Sequence of chain 1.C:
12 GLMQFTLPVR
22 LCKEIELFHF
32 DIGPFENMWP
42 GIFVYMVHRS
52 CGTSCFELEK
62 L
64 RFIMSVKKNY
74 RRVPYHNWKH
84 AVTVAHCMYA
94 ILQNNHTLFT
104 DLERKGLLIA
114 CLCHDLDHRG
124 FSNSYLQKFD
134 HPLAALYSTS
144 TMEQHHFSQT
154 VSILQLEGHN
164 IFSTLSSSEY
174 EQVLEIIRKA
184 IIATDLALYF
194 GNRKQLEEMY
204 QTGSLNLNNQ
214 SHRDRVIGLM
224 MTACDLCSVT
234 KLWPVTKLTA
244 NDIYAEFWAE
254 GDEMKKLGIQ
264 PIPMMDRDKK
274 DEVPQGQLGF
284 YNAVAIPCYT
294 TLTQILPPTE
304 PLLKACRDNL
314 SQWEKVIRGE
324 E

A small-molecule ligand and the protein it binds are described below.
Small molecule (SMILES): CN1Cc2c([nH]c3c(Cl)ccc(O)c23)C1=O

Binding-site contacts:
Ligand atom C1 contacts residue PHE283 of chain 1.C at 3.4 Å (hydrophobic).
Ligand atom C13 contacts residue PHE283 of chain 1.C at 4.0 Å (hydrophobic).
Ligand atom CL14 contacts residue GLN280 of chain 1.C at 3.7 Å.
Ligand atom C3 contacts residue PHE283 of chain 1.C at 3.4 Å (hydrophobic).
Ligand atom C11 contacts residue GLN280 of chain 1.C at 4.2 Å.
Ligand atom C11 contacts residue ILE246 of chain 1.C at 3.6 Å (hydrophobic).
Ligand atom O10 contacts residue PHE283 of chain 1.C at 4.1 Å.
Ligand atom C9 contacts residue PHE283 of chain 1.C at 4.1 Å (hydrophobic).
Ligand atom C3 contacts residue GLN280 of chain 1.C at 4.1 Å.
Ligand atom CL14 contacts residue TYR247 of chain 1.C at 3.5 Å.
Ligand atom C2 contacts residue PHE250 of chain 1.C at 4.1 Å (hydrophobic).
Ligand atom C2 contacts residue PHE283 of chain 1.C at 3.6 Å (hydrophobic).
Ligand atom C8 contacts residue MET267 of chain 1.C at 3.5 Å (hydrophobic).
Ligand atom N12 contacts residue PHE283 of chain 1.C at 3.8 Å.
Ligand atom C6 contacts residue PHE283 of chain 1.C at 3.8 Å (hydrophobic).
Ligand atom C16 contacts residue ILE246 of chain 1.C at 3.3 Å (hydrophobic).
Ligand atom C1 contacts residue PHE250 of chain 1.C at 3.8 Å (hydrophobic).
Ligand atom O10 contacts residue LEU189 of chain 1.C at 4.0 Å.
Ligand atom C13 contacts residue MET267 of chain 1.C at 3.1 Å (hydrophobic).
Ligand atom N7 contacts residue GLN280 of chain 1.C at 2.9 Å (h-bond).
Ligand atom C4 contacts residue PHE283 of chain 1.C at 3.7 Å (hydrophobic).
Ligand atom C16 contacts residue VAL232 of chain 1.C at 3.9 Å (hydrophobic).
Ligand atom C8 contacts residue PHE283 of chain 1.C at 3.6 Å (hydrophobic).
Ligand atom O15 contacts residue ILE246 of chain 1.C at 3.4 Å.
Ligand atom CL14 contacts residue MET267 of chain 1.C at 3.6 Å.
Ligand atom C4 contacts residue PHE250 of chain 1.C at 3.9 Å (hydrophobic).
Ligand atom C5 contacts residue PHE283 of chain 1.C at 3.7 Å (hydrophobic).
Ligand atom C16 contacts residue SER231 of chain 1.C at 3.2 Å.
Ligand atom O15 contacts residue VAL232 of chain 1.C at 3.8 Å.
Ligand atom C9 contacts residue MET267 of chain 1.C at 4.0 Å (hydrophobic).
Ligand atom C5 contacts residue GLN280 of chain 1.C at 3.8 Å.
Ligand atom C8 contacts residue PHE250 of chain 1.C at 4.2 Å (hydrophobic).
Ligand atom N7 contacts residue PHE283 of chain 1.C at 3.5 Å.
Ligand atom N12 contacts residue ILE246 of chain 1.C at 3.7 Å.
Ligand atom CL14 contacts residue GLY279 of chain 1.C at 3.5 Å.
Ligand atom C16 contacts residue TYR78 of chain 1.C at 4.0 Å (hydrophobic).
Ligand atom C11 contacts residue PHE283 of chain 1.C at 3.9 Å (hydrophobic).
Ligand atom CL14 contacts residue PHE283 of chain 1.C at 3.7 Å.
Ligand atom O15 contacts residue GLN280 of chain 1.C at 3.3 Å (h-bond).
Ligand atom C3 contacts residue PHE250 of chain 1.C at 3.9 Å (hydrophobic).